Binding-site contacts:
Ligand atom O7 contacts residue HIS1120 of chain 1.A at 3.7 Å.
Ligand atom C6 contacts residue PHE1122 of chain 1.A at 4.0 Å (hydrophobic).
Ligand atom C1 contacts residue PHE1122 of chain 1.A at 4.1 Å (hydrophobic).
Ligand atom C5 contacts residue ASN1117 of chain 1.A at 3.8 Å.
Ligand atom O7 contacts residue ASN1117 of chain 1.A at 3.5 Å (h-bond).
Ligand atom O3 contacts residue THR1119 of chain 1.A at 4.3 Å.
Ligand atom O4 contacts residue HIS1120 of chain 1.A at 4.3 Å.
Ligand atom C4 contacts residue ASN1117 of chain 1.A at 4.3 Å.
Ligand atom O5 contacts residue ASN1117 of chain 1.A at 2.4 Å (h-bond).
Ligand atom N2 contacts residue ASN1117 of chain 1.A at 2.9 Å (h-bond).
Ligand atom N2 contacts residue THR1119 of chain 1.A at 2.9 Å (h-bond).
Ligand atom O5 contacts residue PHE1122 of chain 1.A at 3.6 Å.
Ligand atom C1 contacts residue HIS1120 of chain 1.A at 4.1 Å.
Ligand atom C1 contacts residue THR1119 of chain 1.A at 3.7 Å.
Ligand atom C3 contacts residue ASN1117 of chain 1.A at 3.9 Å.
Ligand atom C8 contacts residue ASN1117 of chain 1.A at 3.1 Å.
Ligand atom C7 contacts residue HIS1120 of chain 1.A at 4.1 Å.
Ligand atom C3 contacts residue THR1119 of chain 1.A at 3.7 Å.
Ligand atom C5 contacts residue HIS1120 of chain 1.A at 4.0 Å.
Ligand atom O5 contacts residue HIS1120 of chain 1.A at 4.5 Å.
Ligand atom C4 contacts residue HIS1120 of chain 1.A at 4.5 Å.
Ligand atom C8 contacts residue THR1119 of chain 1.A at 3.9 Å.
Ligand atom C2 contacts residue ASN1117 of chain 1.A at 2.5 Å.
Ligand atom C1 contacts residue ASN1117 of chain 1.A at 1.5 Å.
Ligand atom C3 contacts residue HIS1120 of chain 1.A at 4.1 Å.
Ligand atom C7 contacts residue ASN1117 of chain 1.A at 3.4 Å.
Ligand atom C5 contacts residue PHE1122 of chain 1.A at 4.0 Å (hydrophobic).
Ligand atom C8 contacts residue HIS1120 of chain 1.A at 3.8 Å.
Ligand atom C7 contacts residue THR1119 of chain 1.A at 3.9 Å.
Ligand atom C2 contacts residue THR1119 of chain 1.A at 3.6 Å.

Sequence of chain 1.A:
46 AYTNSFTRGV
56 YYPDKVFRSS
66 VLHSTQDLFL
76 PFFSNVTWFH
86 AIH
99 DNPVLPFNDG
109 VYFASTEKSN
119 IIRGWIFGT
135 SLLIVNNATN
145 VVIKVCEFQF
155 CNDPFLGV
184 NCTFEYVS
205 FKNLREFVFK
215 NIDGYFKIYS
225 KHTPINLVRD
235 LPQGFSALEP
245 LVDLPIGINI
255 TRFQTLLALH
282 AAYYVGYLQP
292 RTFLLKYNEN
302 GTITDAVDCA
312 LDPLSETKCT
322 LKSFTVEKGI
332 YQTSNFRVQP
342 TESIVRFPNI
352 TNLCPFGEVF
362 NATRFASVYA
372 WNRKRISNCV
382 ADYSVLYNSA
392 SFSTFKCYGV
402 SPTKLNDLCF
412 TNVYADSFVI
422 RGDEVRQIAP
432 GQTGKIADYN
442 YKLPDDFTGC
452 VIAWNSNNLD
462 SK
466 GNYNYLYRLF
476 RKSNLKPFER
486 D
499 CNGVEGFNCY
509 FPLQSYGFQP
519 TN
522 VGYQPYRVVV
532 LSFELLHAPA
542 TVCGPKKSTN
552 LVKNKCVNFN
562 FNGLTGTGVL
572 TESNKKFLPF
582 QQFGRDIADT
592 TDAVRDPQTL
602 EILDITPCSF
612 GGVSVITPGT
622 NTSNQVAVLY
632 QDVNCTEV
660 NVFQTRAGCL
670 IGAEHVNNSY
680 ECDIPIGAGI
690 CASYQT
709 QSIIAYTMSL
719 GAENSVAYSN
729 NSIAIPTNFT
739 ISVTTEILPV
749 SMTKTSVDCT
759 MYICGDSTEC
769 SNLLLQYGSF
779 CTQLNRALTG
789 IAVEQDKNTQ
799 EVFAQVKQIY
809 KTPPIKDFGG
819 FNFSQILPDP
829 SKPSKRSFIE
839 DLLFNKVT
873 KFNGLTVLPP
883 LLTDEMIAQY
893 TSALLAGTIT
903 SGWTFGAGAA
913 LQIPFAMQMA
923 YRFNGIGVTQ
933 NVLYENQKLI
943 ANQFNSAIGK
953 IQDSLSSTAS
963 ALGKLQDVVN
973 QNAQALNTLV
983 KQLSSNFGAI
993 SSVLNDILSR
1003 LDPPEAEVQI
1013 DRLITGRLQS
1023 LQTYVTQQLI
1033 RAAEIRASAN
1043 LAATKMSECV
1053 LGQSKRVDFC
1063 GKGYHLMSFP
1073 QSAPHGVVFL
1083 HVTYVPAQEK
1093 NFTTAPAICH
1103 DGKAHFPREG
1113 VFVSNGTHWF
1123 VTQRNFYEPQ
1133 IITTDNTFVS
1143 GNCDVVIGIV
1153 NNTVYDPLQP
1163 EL

A small-molecule ligand and the protein it binds are described below.
Small molecule (SMILES): CC(=O)N[C@H]1[C@H](O[C@H]2[C@H](O)[C@@H](NC(C)=O)CO[C@@H]2CO)O[C@H](CO)[C@@H](O)[C@@H]1O